Sequence of chain 1.A:
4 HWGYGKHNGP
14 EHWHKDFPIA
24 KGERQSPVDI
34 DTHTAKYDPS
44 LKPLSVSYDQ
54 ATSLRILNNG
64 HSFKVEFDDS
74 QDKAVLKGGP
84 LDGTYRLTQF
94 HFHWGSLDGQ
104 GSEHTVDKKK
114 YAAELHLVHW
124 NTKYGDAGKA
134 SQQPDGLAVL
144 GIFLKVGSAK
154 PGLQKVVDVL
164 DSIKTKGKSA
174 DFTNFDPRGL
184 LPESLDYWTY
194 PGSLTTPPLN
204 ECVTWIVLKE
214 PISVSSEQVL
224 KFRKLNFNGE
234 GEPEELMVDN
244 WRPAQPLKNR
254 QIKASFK

This small molecule binds to this protein.
Small molecule (SMILES): NS(=O)(=O)c1c(F)c(F)cc(F)c1N[C@H]1C=CCc2ccccc21

Binding-site contacts:
Ligand atom C16 contacts residue HIS94 of chain 1.A at 3.3 Å.
Ligand atom C10 contacts residue GLN92 of chain 1.A at 3.6 Å.
Ligand atom O24 contacts residue THR199 of chain 1.A at 3.5 Å (h-bond).
Ligand atom O1 contacts residue THR199 of chain 1.A at 2.8 Å (h-bond).
Ligand atom S2 contacts residue THR199 of chain 1.A at 3.7 Å.
Ligand atom C15 contacts residue GLN92 of chain 1.A at 3.4 Å.
Ligand atom N3 contacts residue HIS119 of chain 1.A at 3.2 Å (h-bond).
Ligand atom C12 contacts residue HIS94 of chain 1.A at 3.6 Å.
Ligand atom C18 contacts residue LYS67 of chain 1.A at 3.4 Å.
Ligand atom N3 contacts residue ZN1 of chain 1.B at 1.9 Å.
Ligand atom C18 contacts residue ASN62 of chain 1.A at 3.5 Å.
Ligand atom C20 contacts residue LYS67 of chain 1.A at 3.5 Å.
Ligand atom C17 contacts residue HIS94 of chain 1.A at 3.4 Å.
Ligand atom O24 contacts residue ZN1 of chain 1.B at 3.3 Å.
Ligand atom F8 contacts residue VAL206 of chain 1.A at 3.4 Å.
Ligand atom C17 contacts residue LYS67 of chain 1.A at 3.4 Å.
Ligand atom N13 contacts residue GLN92 of chain 1.A at 3.3 Å (h-bond).
Ligand atom C19 contacts residue ASN62 of chain 1.A at 2.8 Å.
Ligand atom N3 contacts residue THR198 of chain 1.A at 2.9 Å (h-bond).
Ligand atom C5 contacts residue LEU197 of chain 1.A at 3.7 Å (hydrophobic).
Ligand atom C20 contacts residue ASN62 of chain 1.A at 3.5 Å.
Ligand atom F11 contacts residue GLN92 of chain 1.A at 2.9 Å.
Ligand atom F8 contacts residue VAL142 of chain 1.A at 3.3 Å.
Ligand atom C7 contacts residue LEU197 of chain 1.A at 3.5 Å (hydrophobic).
Ligand atom F6 contacts residue LEU197 of chain 1.A at 3.5 Å.
Ligand atom C19 contacts residue LYS67 of chain 1.A at 3.4 Å.
Ligand atom S2 contacts residue ZN1 of chain 1.B at 3.0 Å.
Ligand atom S2 contacts residue HIS94 of chain 1.A at 3.6 Å (h-bond).
Ligand atom N3 contacts residue HIS96 of chain 1.A at 3.3 Å (h-bond).
Ligand atom C4 contacts residue HIS94 of chain 1.A at 3.6 Å.
Ligand atom C16 contacts residue GLN92 of chain 1.A at 3.6 Å.
Ligand atom O24 contacts residue HIS94 of chain 1.A at 3.2 Å (h-bond).
Ligand atom N3 contacts residue HIS94 of chain 1.A at 3.2 Å (h-bond).
Ligand atom N13 contacts residue HIS94 of chain 1.A at 3.3 Å.
Ligand atom F8 contacts residue LEU140 of chain 1.A at 3.4 Å.
Ligand atom C9 contacts residue VAL121 of chain 1.A at 3.4 Å (hydrophobic).
Ligand atom C14 contacts residue GLN92 of chain 1.A at 3.2 Å.
Ligand atom S2 contacts residue THR198 of chain 1.A at 3.6 Å.
Ligand atom F8 contacts residue LEU197 of chain 1.A at 3.3 Å.
Ligand atom O1 contacts residue THR198 of chain 1.A at 3.0 Å (h-bond).